Sequence of chain 5.Q:
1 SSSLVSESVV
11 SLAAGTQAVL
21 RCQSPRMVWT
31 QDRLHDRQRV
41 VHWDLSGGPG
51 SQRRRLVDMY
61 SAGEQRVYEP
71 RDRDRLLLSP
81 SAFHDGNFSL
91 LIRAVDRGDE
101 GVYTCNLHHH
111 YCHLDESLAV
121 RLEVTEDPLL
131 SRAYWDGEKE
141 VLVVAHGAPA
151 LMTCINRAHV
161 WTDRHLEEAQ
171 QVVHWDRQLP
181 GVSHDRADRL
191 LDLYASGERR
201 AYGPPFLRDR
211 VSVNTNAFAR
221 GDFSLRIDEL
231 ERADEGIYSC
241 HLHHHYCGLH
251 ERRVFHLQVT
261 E

This small molecule binds to this protein.
Small molecule (SMILES): CC(=O)N[C@@H]1[C@@H](O)[C@H](O)[C@@H](CO)O[C@H]1O

Binding-site contacts:
Ligand atom C3 contacts residue ASN87 of chain 5.Q at 3.7 Å.
Ligand atom C5 contacts residue LEU151 of chain 5.Q at 4.1 Å (hydrophobic).
Ligand atom O5 contacts residue SER89 of chain 5.Q at 4.1 Å.
Ligand atom O4 contacts residue LEU151 of chain 5.Q at 3.7 Å.
Ligand atom N2 contacts residue ASN87 of chain 5.Q at 2.9 Å (h-bond).
Ligand atom C4 contacts residue LEU151 of chain 5.Q at 4.4 Å (hydrophobic).
Ligand atom O6 contacts residue LEU151 of chain 5.Q at 3.4 Å.
Ligand atom O5 contacts residue ASN87 of chain 5.Q at 2.3 Å (h-bond).
Ligand atom C7 contacts residue ASN87 of chain 5.Q at 3.6 Å.
Ligand atom O7 contacts residue ASP85 of chain 5.Q at 4.3 Å.
Ligand atom C6 contacts residue LEU151 of chain 5.Q at 3.8 Å (hydrophobic).
Ligand atom C5 contacts residue ASN87 of chain 5.Q at 3.7 Å.
Ligand atom C4 contacts residue ASN87 of chain 5.Q at 4.2 Å.
Ligand atom C5 contacts residue SER89 of chain 5.Q at 4.3 Å.
Ligand atom O7 contacts residue ASN87 of chain 5.Q at 3.9 Å.
Ligand atom C2 contacts residue ASN87 of chain 5.Q at 2.4 Å.
Ligand atom C1 contacts residue ASN87 of chain 5.Q at 1.4 Å.
Ligand atom C1 contacts residue SER89 of chain 5.Q at 4.5 Å.
Ligand atom O5 contacts residue SER79 of chain 5.Q at 4.4 Å.